Sequence of chain 1.B:
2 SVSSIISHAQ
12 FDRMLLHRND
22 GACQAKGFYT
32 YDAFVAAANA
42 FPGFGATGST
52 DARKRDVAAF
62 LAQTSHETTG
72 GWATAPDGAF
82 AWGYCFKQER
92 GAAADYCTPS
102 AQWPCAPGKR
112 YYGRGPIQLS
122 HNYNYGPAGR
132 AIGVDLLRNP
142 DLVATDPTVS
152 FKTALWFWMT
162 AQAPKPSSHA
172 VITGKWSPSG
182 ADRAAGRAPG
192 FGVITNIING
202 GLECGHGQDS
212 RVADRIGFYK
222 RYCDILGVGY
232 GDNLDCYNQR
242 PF

Binding-site contacts:
Ligand atom O4 contacts residue GLU68 of chain 1.B at 3.0 Å (salt-bridge).
Ligand atom C7 contacts residue GLY71 of chain 1.B at 3.6 Å.
Ligand atom N2 contacts residue GLN119 of chain 1.B at 3.7 Å.
Ligand atom O7 contacts residue ARG91 of chain 1.B at 3.1 Å (salt-bridge).
Ligand atom C8 contacts residue GLN89 of chain 1.B at 3.2 Å.
Ligand atom O3 contacts residue THR70 of chain 1.B at 3.1 Å (h-bond).
Ligand atom C5 contacts residue ARG91 of chain 1.B at 3.6 Å.
Ligand atom C2 contacts residue TRP73 of chain 1.B at 3.8 Å (hydrophobic).
Ligand atom C6 contacts residue TRP73 of chain 1.B at 3.6 Å (hydrophobic).
Ligand atom O6 contacts residue PHE87 of chain 1.B at 3.5 Å.
Ligand atom C6 contacts residue THR70 of chain 1.B at 3.3 Å.
Ligand atom C3 contacts residue GLU68 of chain 1.B at 3.5 Å.
Ligand atom N2 contacts residue GLY71 of chain 1.B at 2.7 Å (h-bond).
Ligand atom O4 contacts residue MES1 of chain 1.L at 3.3 Å (h-bond).
Ligand atom O3 contacts residue TRP73 of chain 1.B at 3.5 Å.
Ligand atom N2 contacts residue GLU68 of chain 1.B at 3.0 Å (salt-bridge).
Ligand atom C3 contacts residue GLY71 of chain 1.B at 3.6 Å.
Ligand atom O5 contacts residue TRP73 of chain 1.B at 3.9 Å.
Ligand atom C5 contacts residue GLY72 of chain 1.B at 3.5 Å.
Ligand atom C6 contacts residue PHE87 of chain 1.B at 3.5 Å (hydrophobic).
Ligand atom O3 contacts residue GLN119 of chain 1.B at 3.2 Å (h-bond).
Ligand atom C4 contacts residue TRP73 of chain 1.B at 3.8 Å (hydrophobic).
Ligand atom C2 contacts residue GLU68 of chain 1.B at 3.6 Å.
Ligand atom C2 contacts residue GLY71 of chain 1.B at 3.6 Å.
Ligand atom C5 contacts residue THR70 of chain 1.B at 3.8 Å.
Ligand atom C1 contacts residue ARG91 of chain 1.B at 3.8 Å.
Ligand atom C8 contacts residue GLY71 of chain 1.B at 3.5 Å.
Ligand atom C7 contacts residue GLN119 of chain 1.B at 3.5 Å.
Ligand atom C3 contacts residue GLY72 of chain 1.B at 3.7 Å.
Ligand atom O3 contacts residue ARG91 of chain 1.B at 3.4 Å (salt-bridge).
Ligand atom O7 contacts residue GLU90 of chain 1.B at 3.7 Å.
Ligand atom C8 contacts residue CYS86 of chain 1.B at 3.7 Å (hydrophobic).
Ligand atom C8 contacts residue PHE87 of chain 1.B at 3.6 Å (hydrophobic).
Ligand atom O3 contacts residue PHE87 of chain 1.B at 3.2 Å.
Ligand atom C1 contacts residue GLU68 of chain 1.B at 3.9 Å.
Ligand atom O3 contacts residue GLY71 of chain 1.B at 3.3 Å.
Ligand atom C8 contacts residue GLN119 of chain 1.B at 3.4 Å.
Ligand atom O6 contacts residue THR70 of chain 1.B at 2.7 Å (h-bond).
Ligand atom O5 contacts residue THR70 of chain 1.B at 3.1 Å (h-bond).
Ligand atom O6 contacts residue THR69 of chain 1.B at 3.4 Å.

A protein and the small-molecule ligand that binds it are described below.
Small molecule (SMILES): CC(=O)N[C@@H]1[C@@H](O)[C@H](O[C@@H]2O[C@H](CO)[C@@H](O[C@@H]3O[C@H](CO)[C@@H](O[C@@H]4O[C@H](CO)[C@@H](O)[C@H](O)[C@H]4NC(C)=O)[C@H](O)[C@H]3NC(C)=O)[C@H](O)[C@H]2NC(C)=O)[C@@H](CO)O[C@H]1O